Sequence of chain 1.B:
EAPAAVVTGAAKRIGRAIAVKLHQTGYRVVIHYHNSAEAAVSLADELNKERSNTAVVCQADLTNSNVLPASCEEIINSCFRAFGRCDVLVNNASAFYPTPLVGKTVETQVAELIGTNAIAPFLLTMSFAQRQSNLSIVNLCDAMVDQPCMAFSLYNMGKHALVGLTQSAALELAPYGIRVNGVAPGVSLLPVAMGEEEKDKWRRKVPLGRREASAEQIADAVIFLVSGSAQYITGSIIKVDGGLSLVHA

Binding-site contacts:
Ligand atom N3 contacts residue TYR194 of chain 1.B at 3.5 Å (h-bond).
Ligand atom CAE contacts residue LEU229 of chain 1.B at 3.7 Å (hydrophobic).
Ligand atom CAI contacts residue LEU229 of chain 1.B at 3.6 Å (hydrophobic).
Ligand atom C2 contacts residue SER115 of chain 1.B at 3.8 Å.
Ligand atom CAT contacts residue PHE117 of chain 1.B at 3.7 Å (hydrophobic).
Ligand atom CAD contacts residue MET183 of chain 1.B at 3.8 Å (hydrophobic).
Ligand atom C4 contacts residue NAP1 of chain 1.G at 3.8 Å.
Ligand atom NAP contacts residue TYR194 of chain 1.B at 2.8 Å (h-bond).
Ligand atom C6 contacts residue NAP1 of chain 1.G at 3.7 Å.
Ligand atom C6 contacts residue PHE117 of chain 1.B at 3.7 Å (hydrophobic).
Ligand atom N3 contacts residue SER115 of chain 1.B at 3.9 Å.
Ligand atom C4 contacts residue PHE117 of chain 1.B at 3.5 Å (hydrophobic).
Ligand atom NAC contacts residue SER115 of chain 1.B at 2.8 Å (h-bond).
Ligand atom CAM contacts residue NAP1 of chain 1.G at 3.0 Å.
Ligand atom N1 contacts residue NAP1 of chain 1.G at 2.7 Å (h-bond).
Ligand atom NAP contacts residue NAP1 of chain 1.G at 3.5 Å.
Ligand atom CAF contacts residue GLY225 of chain 1.B at 3.3 Å.
Ligand atom CAJ contacts residue GLY225 of chain 1.B at 3.3 Å.
Ligand atom N3 contacts residue PHE117 of chain 1.B at 3.6 Å.
Ligand atom CAT contacts residue NAP1 of chain 1.G at 3.4 Å.
Ligand atom NAY contacts residue NAP1 of chain 1.G at 3.8 Å.
Ligand atom CAB contacts residue ARG34 of chain 1.B at 3.3 Å.
Ligand atom CAK contacts residue TYR194 of chain 1.B at 3.7 Å (hydrophobic).
Ligand atom N3 contacts residue NAP1 of chain 1.G at 2.9 Å (h-bond).
Ligand atom NAC contacts residue PHE117 of chain 1.B at 3.6 Å.
Ligand atom CAR contacts residue NAP1 of chain 1.G at 3.5 Å.
Ligand atom CAT contacts residue TYR194 of chain 1.B at 3.9 Å (hydrophobic).
Ligand atom C2 contacts residue NAP1 of chain 1.G at 3.2 Å.
Ligand atom C5 contacts residue PHE117 of chain 1.B at 3.8 Å (hydrophobic).
Ligand atom CAB contacts residue NAP1 of chain 1.G at 3.2 Å.
Ligand atom CAV contacts residue PHE117 of chain 1.B at 3.8 Å (hydrophobic).
Ligand atom C2 contacts residue PHE117 of chain 1.B at 3.4 Å (hydrophobic).
Ligand atom NAP contacts residue PHE117 of chain 1.B at 3.6 Å.
Ligand atom CAL contacts residue PHE117 of chain 1.B at 3.6 Å (hydrophobic).
Ligand atom CAI contacts residue NAP1 of chain 1.G at 3.6 Å.
Ligand atom C4 contacts residue TYR194 of chain 1.B at 3.5 Å (hydrophobic).
Ligand atom NAC contacts residue NAP1 of chain 1.G at 2.9 Å (h-bond).
Ligand atom N1 contacts residue PHE117 of chain 1.B at 3.7 Å.
Ligand atom CAG contacts residue CYS188 of chain 1.B at 3.8 Å (hydrophobic).
Ligand atom CAJ contacts residue NAP1 of chain 1.G at 3.6 Å.

This small molecule binds to this protein.
Small molecule (SMILES): CN(C)c1nc(N)nc2[nH]c(-c3ccccc3)c(-c3ccccc3)c12